Sequence of chain 1.D:
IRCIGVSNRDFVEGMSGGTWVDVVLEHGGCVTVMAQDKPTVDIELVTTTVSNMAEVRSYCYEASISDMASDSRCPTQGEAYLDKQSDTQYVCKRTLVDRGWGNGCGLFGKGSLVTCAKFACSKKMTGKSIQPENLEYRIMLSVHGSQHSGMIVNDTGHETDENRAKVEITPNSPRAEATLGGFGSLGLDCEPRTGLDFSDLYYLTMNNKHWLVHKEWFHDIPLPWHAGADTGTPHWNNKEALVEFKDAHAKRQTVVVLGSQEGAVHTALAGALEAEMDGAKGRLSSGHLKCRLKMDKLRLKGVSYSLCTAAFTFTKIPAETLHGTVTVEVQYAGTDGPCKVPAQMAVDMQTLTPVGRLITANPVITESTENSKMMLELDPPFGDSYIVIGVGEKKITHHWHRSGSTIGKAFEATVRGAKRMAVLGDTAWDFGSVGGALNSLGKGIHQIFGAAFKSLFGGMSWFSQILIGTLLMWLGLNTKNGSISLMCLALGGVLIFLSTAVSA

Binding-site contacts:
Ligand atom C5 contacts residue ASN154 of chain 1.D at 3.7 Å.
Ligand atom C8 contacts residue VAL153 of chain 1.D at 3.2 Å (hydrophobic).
Ligand atom O7 contacts residue GLY150 of chain 1.D at 3.4 Å.
Ligand atom C1 contacts residue ASN154 of chain 1.D at 1.4 Å.
Ligand atom C2 contacts residue ASN154 of chain 1.D at 2.5 Å.
Ligand atom O7 contacts residue SER149 of chain 1.D at 3.4 Å (h-bond).
Ligand atom C3 contacts residue ASN154 of chain 1.D at 3.8 Å.
Ligand atom C6 contacts residue HIS158 of chain 1.D at 4.3 Å.
Ligand atom C8 contacts residue ASN154 of chain 1.D at 3.1 Å.
Ligand atom C4 contacts residue HIS158 of chain 1.D at 4.1 Å.
Ligand atom O7 contacts residue ASN154 of chain 1.D at 4.2 Å.
Ligand atom O6 contacts residue HIS158 of chain 1.D at 4.2 Å.
Ligand atom O5 contacts residue ASN154 of chain 1.D at 2.4 Å (h-bond).
Ligand atom O5 contacts residue HIS158 of chain 1.D at 3.5 Å.
Ligand atom C5 contacts residue HIS158 of chain 1.D at 4.2 Å.
Ligand atom C7 contacts residue SER149 of chain 1.D at 4.4 Å.
Ligand atom C7 contacts residue ASN154 of chain 1.D at 3.2 Å.
Ligand atom C3 contacts residue HIS158 of chain 1.D at 4.4 Å.
Ligand atom C1 contacts residue HIS158 of chain 1.D at 3.9 Å.
Ligand atom O6 contacts residue GLY157 of chain 1.D at 3.1 Å.
Ligand atom C7 contacts residue VAL153 of chain 1.D at 3.6 Å (hydrophobic).
Ligand atom C6 contacts residue GLY157 of chain 1.D at 3.9 Å.
Ligand atom O6 contacts residue ASN154 of chain 1.D at 4.2 Å.
Ligand atom N2 contacts residue ASN154 of chain 1.D at 2.8 Å (h-bond).
Ligand atom O3 contacts residue HIS148 of chain 1.D at 3.7 Å.
Ligand atom C4 contacts residue ASN154 of chain 1.D at 4.3 Å.
Ligand atom O7 contacts residue VAL153 of chain 1.D at 3.3 Å.
Ligand atom C2 contacts residue HIS158 of chain 1.D at 3.7 Å.

The small molecule below binds the protein below.
Small molecule (SMILES): CC(=O)N[C@@H]1[C@@H](O)[C@H](O)[C@@H](CO)O[C@H]1O